Sequence of chain 2.A:
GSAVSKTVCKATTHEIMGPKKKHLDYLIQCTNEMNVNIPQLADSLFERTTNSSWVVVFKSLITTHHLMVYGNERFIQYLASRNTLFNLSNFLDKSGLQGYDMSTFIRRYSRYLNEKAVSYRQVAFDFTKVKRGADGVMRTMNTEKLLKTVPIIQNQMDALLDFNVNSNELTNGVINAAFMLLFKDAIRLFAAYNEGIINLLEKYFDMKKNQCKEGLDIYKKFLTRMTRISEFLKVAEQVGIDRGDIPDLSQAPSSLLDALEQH

This protein binds this small molecule.
Small molecule (SMILES): CCCCCCCC(=O)OC[C@H](COP(=O)(O)O[C@@H]1[C@H](O)[C@H](O)[C@@H](OP(=O)(O)O)[C@H](OP(=O)(O)O)[C@H]1O)OC(=O)CCCCCCC

Binding-site contacts:
Ligand atom O51 contacts residue LYS40 of chain 2.A at 3.6 Å.
Ligand atom O43 contacts residue LYS40 of chain 2.A at 2.9 Å (salt-bridge).
Ligand atom P4 contacts residue LYS40 of chain 2.A at 3.8 Å.
Ligand atom O4 contacts residue LYS38 of chain 2.A at 4.4 Å.
Ligand atom C4 contacts residue LYS40 of chain 2.A at 4.2 Å.
Ligand atom O52 contacts residue LYS28 of chain 2.A at 4.1 Å.
Ligand atom C4 contacts residue LYS38 of chain 2.A at 4.3 Å.
Ligand atom P5 contacts residue HIS41 of chain 2.A at 3.7 Å.
Ligand atom O53 contacts residue LYS28 of chain 2.A at 4.2 Å.
Ligand atom C5 contacts residue LYS38 of chain 2.A at 4.2 Å.
Ligand atom O5 contacts residue LYS40 of chain 2.A at 3.7 Å.
Ligand atom O53 contacts residue HIS41 of chain 2.A at 3.7 Å.
Ligand atom O5 contacts residue LYS38 of chain 2.A at 3.3 Å (salt-bridge).
Ligand atom P5 contacts residue LYS38 of chain 2.A at 4.1 Å.
Ligand atom C5 contacts residue LYS40 of chain 2.A at 4.1 Å.
Ligand atom O51 contacts residue LYS38 of chain 2.A at 3.4 Å (salt-bridge).
Ligand atom P4 contacts residue LYS38 of chain 2.A at 4.4 Å.
Ligand atom P5 contacts residue LYS40 of chain 2.A at 3.4 Å.
Ligand atom O51 contacts residue HIS41 of chain 2.A at 2.5 Å (h-bond).
Ligand atom O53 contacts residue LYS40 of chain 2.A at 2.2 Å (salt-bridge).
Ligand atom O41 contacts residue LYS38 of chain 2.A at 3.1 Å (salt-bridge).
Ligand atom O4 contacts residue LYS40 of chain 2.A at 3.2 Å (salt-bridge).